Sequence of chain 1.B:
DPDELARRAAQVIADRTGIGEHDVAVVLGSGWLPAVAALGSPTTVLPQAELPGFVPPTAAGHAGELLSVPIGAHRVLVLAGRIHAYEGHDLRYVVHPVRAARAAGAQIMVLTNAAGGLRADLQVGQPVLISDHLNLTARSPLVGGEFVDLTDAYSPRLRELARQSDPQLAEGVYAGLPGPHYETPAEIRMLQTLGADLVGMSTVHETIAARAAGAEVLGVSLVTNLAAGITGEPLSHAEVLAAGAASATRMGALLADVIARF

A protein and the small-molecule ligand that binds it are described below.
Small molecule (SMILES): Nc1nc(=O)c2ncn([C@H]3C[C@H](O)[C@@H](CO)O3)c2[nH]1

Binding-site contacts:
Ligand atom C8 contacts residue ASN231 of chain 1.B at 3.3 Å.
Ligand atom O6 contacts residue ASN231 of chain 1.B at 3.1 Å (h-bond).
Ligand atom C5' contacts residue MET207 of chain 1.B at 3.4 Å (hydrophobic).
Ligand atom O3' contacts residue ALA120 of chain 1.B at 3.6 Å.
Ligand atom O4' contacts residue ALA120 of chain 1.B at 3.4 Å.
Ligand atom C2 contacts residue TYR188 of chain 1.B at 3.6 Å (hydrophobic).
Ligand atom C8 contacts residue ALA121 of chain 1.B at 3.6 Å (hydrophobic).
Ligand atom O6 contacts residue GLU189 of chain 1.B at 3.6 Å.
Ligand atom N7 contacts residue THR230 of chain 1.B at 3.5 Å (h-bond).
Ligand atom N1 contacts residue TYR188 of chain 1.B at 3.5 Å.
Ligand atom O5' contacts residue TYR188 of chain 1.B at 2.8 Å (h-bond).
Ligand atom N7 contacts residue ALA121 of chain 1.B at 3.3 Å.
Ligand atom O4' contacts residue VAL246 of chain 1.B at 3.1 Å.
Ligand atom N3 contacts residue GLY206 of chain 1.B at 3.4 Å.
Ligand atom N9 contacts residue ALA120 of chain 1.B at 3.3 Å (h-bond).
Ligand atom C6 contacts residue GLY122 of chain 1.B at 3.6 Å.
Ligand atom O5' contacts residue HIS243 of chain 1.B at 2.2 Å (h-bond).
Ligand atom N7 contacts residue ASN231 of chain 1.B at 2.6 Å (h-bond).
Ligand atom N7 contacts residue GLY122 of chain 1.B at 3.2 Å (h-bond).
Ligand atom O6 contacts residue LEU241 of chain 1.B at 3.5 Å.
Ligand atom C4' contacts residue SER36 of chain 1.B at 3.5 Å.
Ligand atom N2 contacts residue GLU189 of chain 1.B at 2.5 Å (salt-bridge).
Ligand atom C5 contacts residue GLY122 of chain 1.B at 3.4 Å.
Ligand atom C5' contacts residue TYR188 of chain 1.B at 3.3 Å (hydrophobic).
Ligand atom N1 contacts residue VAL205 of chain 1.B at 3.6 Å.
Ligand atom C3' contacts residue SER36 of chain 1.B at 3.4 Å.
Ligand atom C1' contacts residue ALA120 of chain 1.B at 2.9 Å (hydrophobic).
Ligand atom C2 contacts residue GLU189 of chain 1.B at 3.4 Å.
Ligand atom C3' contacts residue SO41 of chain 1.E at 3.0 Å.
Ligand atom C6 contacts residue GLU189 of chain 1.B at 3.5 Å.
Ligand atom O3' contacts residue SO41 of chain 1.E at 2.5 Å (h-bond).
Ligand atom C6 contacts residue TYR188 of chain 1.B at 3.7 Å (hydrophobic).
Ligand atom O3' contacts residue SER36 of chain 1.B at 2.6 Å (h-bond).
Ligand atom C8 contacts residue THR230 of chain 1.B at 3.2 Å.
Ligand atom C5' contacts residue HIS243 of chain 1.B at 3.6 Å.
Ligand atom N3 contacts residue MET207 of chain 1.B at 3.6 Å.
Ligand atom N1 contacts residue GLU189 of chain 1.B at 2.6 Å (salt-bridge).
Ligand atom C2' contacts residue ALA120 of chain 1.B at 3.3 Å (hydrophobic).
Ligand atom N2 contacts residue MET207 of chain 1.B at 3.4 Å.
Ligand atom O6 contacts residue GLY122 of chain 1.B at 3.3 Å.